Binding-site contacts:
Ligand atom C7 contacts residue ASN36 of chain 1.B at 3.0 Å.
Ligand atom O7 contacts residue ASN36 of chain 1.B at 2.7 Å (h-bond).
Ligand atom C8 contacts residue ASN36 of chain 1.B at 4.2 Å.
Ligand atom O6 contacts residue PRO8 of chain 1.B at 3.5 Å.
Ligand atom C8 contacts residue GLU35 of chain 1.B at 3.9 Å.
Ligand atom C5 contacts residue ASN36 of chain 1.B at 3.7 Å.
Ligand atom C2 contacts residue ASN36 of chain 1.B at 2.4 Å.
Ligand atom C1 contacts residue ASN36 of chain 1.B at 1.5 Å.
Ligand atom N2 contacts residue GLU35 of chain 1.B at 3.8 Å.
Ligand atom C7 contacts residue GLU35 of chain 1.B at 4.3 Å.
Ligand atom C5 contacts residue TYR23 of chain 1.B at 4.3 Å (hydrophobic).
Ligand atom O5 contacts residue TYR23 of chain 1.B at 3.9 Å.
Ligand atom O6 contacts residue ASN36 of chain 1.B at 4.5 Å.
Ligand atom O5 contacts residue ASN36 of chain 1.B at 2.4 Å (h-bond).
Ligand atom C1 contacts residue TYR23 of chain 1.B at 3.7 Å (hydrophobic).
Ligand atom N2 contacts residue ASN36 of chain 1.B at 2.8 Å (h-bond).
Ligand atom C1 contacts residue GLU35 of chain 1.B at 4.3 Å.
Ligand atom C3 contacts residue ASN36 of chain 1.B at 3.8 Å.
Ligand atom C4 contacts residue ASN36 of chain 1.B at 4.3 Å.
Ligand atom O7 contacts residue THR38 of chain 1.B at 4.3 Å.

Sequence of chain 1.B:
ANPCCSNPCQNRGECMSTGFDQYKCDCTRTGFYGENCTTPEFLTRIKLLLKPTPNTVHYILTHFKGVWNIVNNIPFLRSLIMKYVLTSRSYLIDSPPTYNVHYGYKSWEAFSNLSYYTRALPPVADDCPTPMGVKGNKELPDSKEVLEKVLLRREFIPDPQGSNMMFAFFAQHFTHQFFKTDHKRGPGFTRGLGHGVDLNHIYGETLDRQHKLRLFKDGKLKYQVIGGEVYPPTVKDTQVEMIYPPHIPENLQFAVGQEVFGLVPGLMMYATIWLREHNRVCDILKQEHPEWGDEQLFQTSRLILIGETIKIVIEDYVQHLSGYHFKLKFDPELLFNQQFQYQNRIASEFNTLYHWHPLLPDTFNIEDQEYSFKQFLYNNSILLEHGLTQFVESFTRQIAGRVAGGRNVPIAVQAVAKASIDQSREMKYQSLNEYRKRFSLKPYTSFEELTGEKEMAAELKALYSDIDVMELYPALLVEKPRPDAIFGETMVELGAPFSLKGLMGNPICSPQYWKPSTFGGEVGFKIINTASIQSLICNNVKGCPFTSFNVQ

A protein and the small-molecule ligand that binds it are described below.
Small molecule (SMILES): CC(=O)N[C@H]1[C@H](O[C@H]2[C@H](O)[C@@H](NC(C)=O)CO[C@@H]2CO)O[C@H](CO)[C@@H](O)[C@@H]1O